Binding-site contacts:
Ligand atom N10 contacts residue ALA60 of chain 2.B at 3.6 Å.
Ligand atom C3 contacts residue MET103 of chain 2.B at 3.7 Å (hydrophobic).
Ligand atom C23 contacts residue LEU112 of chain 2.B at 3.8 Å (hydrophobic).
Ligand atom C5 contacts residue ASP98 of chain 2.B at 3.5 Å.
Ligand atom C21 contacts residue ASN56 of chain 2.B at 3.7 Å.
Ligand atom C22 contacts residue PHE143 of chain 2.B at 3.8 Å (hydrophobic).
Ligand atom N8 contacts residue ALA60 of chain 2.B at 3.8 Å.
Ligand atom C7 contacts residue ALA60 of chain 2.B at 3.6 Å (hydrophobic).
Ligand atom O26 contacts residue ASP98 of chain 2.B at 2.7 Å (salt-bridge).
Ligand atom C6 contacts residue ASN56 of chain 2.B at 3.7 Å.
Ligand atom O27 contacts residue LYS63 of chain 2.B at 2.9 Å (salt-bridge).
Ligand atom O27 contacts residue ILE101 of chain 2.B at 3.8 Å.
Ligand atom C9 contacts residue LYS63 of chain 2.B at 3.9 Å.
Ligand atom C18 contacts residue ASN111 of chain 2.B at 3.8 Å.
Ligand atom O25 contacts residue ASN56 of chain 2.B at 3.6 Å.
Ligand atom C9 contacts residue GLY102 of chain 2.B at 3.6 Å.
Ligand atom C22 contacts residue ASN56 of chain 2.B at 3.6 Å.
Ligand atom O26 contacts residue SER57 of chain 2.B at 3.8 Å.
Ligand atom N11 contacts residue GLY102 of chain 2.B at 3.6 Å.
Ligand atom O26 contacts residue ALA60 of chain 2.B at 3.1 Å.
Ligand atom C9 contacts residue MET103 of chain 2.B at 3.8 Å (hydrophobic).
Ligand atom C15 contacts residue ASN56 of chain 2.B at 3.8 Å.
Ligand atom N11 contacts residue ALA60 of chain 2.B at 3.5 Å.
Ligand atom O26 contacts residue THR189 of chain 2.B at 3.8 Å.
Ligand atom C2 contacts residue ASN56 of chain 2.B at 3.9 Å.
Ligand atom N11 contacts residue MET103 of chain 2.B at 3.6 Å.
Ligand atom C1 contacts residue ASN56 of chain 2.B at 3.5 Å.
Ligand atom C24 contacts residue LEU112 of chain 2.B at 3.6 Å (hydrophobic).
Ligand atom N10 contacts residue ILE101 of chain 2.B at 3.6 Å.
Ligand atom O25 contacts residue VAL191 of chain 2.B at 3.5 Å.
Ligand atom N11 contacts residue THR189 of chain 2.B at 3.5 Å (h-bond).
Ligand atom C14 contacts residue ASN111 of chain 2.B at 3.8 Å.
Ligand atom C9 contacts residue ALA60 of chain 2.B at 3.8 Å (hydrophobic).
Ligand atom N10 contacts residue GLY102 of chain 2.B at 2.8 Å (h-bond).
Ligand atom C6 contacts residue ASP98 of chain 2.B at 3.5 Å.
Ligand atom C23 contacts residue PHE143 of chain 2.B at 3.4 Å (hydrophobic).
Ligand atom C13 contacts residue ASN56 of chain 2.B at 3.5 Å.
Ligand atom N10 contacts residue MET103 of chain 2.B at 3.5 Å.
Ligand atom O26 contacts residue ASN56 of chain 2.B at 3.9 Å.
Ligand atom C24 contacts residue ASN56 of chain 2.B at 3.8 Å.

The small molecule below binds the protein below.
Small molecule (SMILES): CC(C)c1cc(-c2n[nH]c(=O)n2-c2ccc3c(ccn3C)c2)c(O)cc1O

Sequence of chain 2.B:
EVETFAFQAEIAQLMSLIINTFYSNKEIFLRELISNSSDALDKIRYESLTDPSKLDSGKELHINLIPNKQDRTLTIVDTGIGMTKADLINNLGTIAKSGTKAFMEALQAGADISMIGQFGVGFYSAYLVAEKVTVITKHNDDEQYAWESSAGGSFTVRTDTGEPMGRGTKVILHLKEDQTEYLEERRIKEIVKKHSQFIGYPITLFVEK